Sequence of chain 1.B:
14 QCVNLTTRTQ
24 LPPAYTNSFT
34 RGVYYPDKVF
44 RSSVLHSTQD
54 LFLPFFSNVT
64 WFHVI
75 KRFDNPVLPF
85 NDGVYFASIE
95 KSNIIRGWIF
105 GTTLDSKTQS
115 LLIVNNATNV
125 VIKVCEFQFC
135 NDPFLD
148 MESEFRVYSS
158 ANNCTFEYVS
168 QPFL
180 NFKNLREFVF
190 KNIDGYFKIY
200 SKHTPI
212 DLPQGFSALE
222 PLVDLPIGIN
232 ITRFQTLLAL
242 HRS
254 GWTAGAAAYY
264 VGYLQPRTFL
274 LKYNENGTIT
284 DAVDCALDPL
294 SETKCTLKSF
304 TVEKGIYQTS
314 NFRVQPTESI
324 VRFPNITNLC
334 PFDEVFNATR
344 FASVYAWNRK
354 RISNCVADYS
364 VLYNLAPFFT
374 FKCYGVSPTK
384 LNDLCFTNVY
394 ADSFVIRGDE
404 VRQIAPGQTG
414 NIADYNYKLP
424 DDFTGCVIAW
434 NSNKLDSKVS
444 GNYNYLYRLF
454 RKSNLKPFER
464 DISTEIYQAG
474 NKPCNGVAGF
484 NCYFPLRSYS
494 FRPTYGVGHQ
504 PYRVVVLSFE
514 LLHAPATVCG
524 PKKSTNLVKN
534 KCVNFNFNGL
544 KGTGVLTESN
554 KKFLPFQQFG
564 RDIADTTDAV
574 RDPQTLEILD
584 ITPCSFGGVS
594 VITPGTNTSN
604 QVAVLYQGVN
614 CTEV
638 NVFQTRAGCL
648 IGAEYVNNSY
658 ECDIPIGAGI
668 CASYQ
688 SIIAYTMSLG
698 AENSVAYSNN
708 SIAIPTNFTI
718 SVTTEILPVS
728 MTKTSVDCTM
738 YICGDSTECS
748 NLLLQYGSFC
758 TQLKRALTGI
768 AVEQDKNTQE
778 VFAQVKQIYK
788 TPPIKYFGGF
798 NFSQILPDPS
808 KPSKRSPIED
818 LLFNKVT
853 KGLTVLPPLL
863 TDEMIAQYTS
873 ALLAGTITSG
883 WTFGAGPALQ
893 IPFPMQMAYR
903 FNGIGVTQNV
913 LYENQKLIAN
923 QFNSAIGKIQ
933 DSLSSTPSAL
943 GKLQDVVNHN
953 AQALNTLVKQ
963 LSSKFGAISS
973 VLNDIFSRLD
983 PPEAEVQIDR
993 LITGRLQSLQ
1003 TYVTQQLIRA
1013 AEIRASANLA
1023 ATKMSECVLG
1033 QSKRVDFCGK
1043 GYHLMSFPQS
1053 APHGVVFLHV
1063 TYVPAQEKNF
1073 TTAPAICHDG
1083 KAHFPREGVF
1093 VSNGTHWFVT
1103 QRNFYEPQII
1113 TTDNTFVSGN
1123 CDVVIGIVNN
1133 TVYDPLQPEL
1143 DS

Binding-site contacts:
Ligand atom C3 contacts residue ASN160 of chain 1.B at 3.8 Å.
Ligand atom O6 contacts residue ASN159 of chain 1.B at 3.1 Å (h-bond).
Ligand atom C6 contacts residue ASN159 of chain 1.B at 4.2 Å.
Ligand atom C4 contacts residue ASN160 of chain 1.B at 4.3 Å.
Ligand atom C1 contacts residue GLU130 of chain 1.B at 3.4 Å.
Ligand atom C1 contacts residue ASN160 of chain 1.B at 1.4 Å.
Ligand atom O5 contacts residue ASN159 of chain 1.B at 4.1 Å.
Ligand atom N2 contacts residue ASN160 of chain 1.B at 2.9 Å (h-bond).
Ligand atom C5 contacts residue ASN160 of chain 1.B at 3.7 Å.
Ligand atom C7 contacts residue ASN160 of chain 1.B at 3.2 Å.
Ligand atom C2 contacts residue ASN160 of chain 1.B at 2.5 Å.
Ligand atom O6 contacts residue ASN160 of chain 1.B at 4.1 Å.
Ligand atom O5 contacts residue ASN160 of chain 1.B at 2.4 Å (h-bond).
Ligand atom C8 contacts residue ASN160 of chain 1.B at 4.4 Å.
Ligand atom O5 contacts residue GLU130 of chain 1.B at 4.1 Å.
Ligand atom O7 contacts residue ASN160 of chain 1.B at 3.2 Å (h-bond).

This small molecule binds to this protein.
Small molecule (SMILES): CC(=O)N[C@@H]1[C@@H](O)[C@H](O)[C@@H](CO)O[C@H]1O